Sequence of chain 1.D:
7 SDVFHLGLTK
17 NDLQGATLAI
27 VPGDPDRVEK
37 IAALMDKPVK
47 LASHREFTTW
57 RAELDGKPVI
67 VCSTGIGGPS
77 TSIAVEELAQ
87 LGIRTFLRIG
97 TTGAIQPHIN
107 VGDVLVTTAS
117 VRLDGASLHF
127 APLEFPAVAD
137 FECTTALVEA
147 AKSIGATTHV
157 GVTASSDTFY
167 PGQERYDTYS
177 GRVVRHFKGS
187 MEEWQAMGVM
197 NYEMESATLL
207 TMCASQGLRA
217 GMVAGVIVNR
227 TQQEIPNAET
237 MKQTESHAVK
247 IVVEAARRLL

Sequence of chain 1.C:
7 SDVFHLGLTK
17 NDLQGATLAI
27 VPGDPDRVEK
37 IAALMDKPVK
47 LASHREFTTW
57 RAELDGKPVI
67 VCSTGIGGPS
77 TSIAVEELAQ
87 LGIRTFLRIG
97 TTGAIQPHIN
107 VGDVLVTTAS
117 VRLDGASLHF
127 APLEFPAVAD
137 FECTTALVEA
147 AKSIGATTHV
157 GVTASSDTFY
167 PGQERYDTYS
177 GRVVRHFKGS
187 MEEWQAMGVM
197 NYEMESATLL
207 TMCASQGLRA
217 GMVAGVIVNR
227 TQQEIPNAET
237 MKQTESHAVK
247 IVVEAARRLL

Binding-site contacts:
Ligand atom OAA contacts residue ARG171 of chain 1.D at 2.8 Å (salt-bridge).
Ligand atom CAK contacts residue ARG171 of chain 1.D at 3.3 Å.
Ligand atom CAN contacts residue HIS11 of chain 1.C at 3.4 Å.
Ligand atom OAA contacts residue GLY99 of chain 1.D at 3.6 Å.
Ligand atom CBB contacts residue TYR198 of chain 1.D at 3.5 Å (hydrophobic).
Ligand atom OAB contacts residue MET200 of chain 1.D at 3.4 Å.
Ligand atom CAY contacts residue THR98 of chain 1.D at 3.8 Å.
Ligand atom CAQ contacts residue ILE223 of chain 1.D at 3.7 Å (hydrophobic).
Ligand atom CAQ contacts residue THR98 of chain 1.D at 3.8 Å.
Ligand atom CAG contacts residue MET237 of chain 1.D at 3.8 Å (hydrophobic).
Ligand atom CAL contacts residue PHE165 of chain 1.D at 3.6 Å (hydrophobic).
Ligand atom OAB contacts residue TYR198 of chain 1.D at 3.7 Å.
Ligand atom CAI contacts residue PHE10 of chain 1.C at 3.4 Å (hydrophobic).
Ligand atom CBA contacts residue GLN169 of chain 1.D at 3.6 Å.
Ligand atom OAA contacts residue GLN169 of chain 1.D at 3.5 Å (h-bond).
Ligand atom CBA contacts residue GLY99 of chain 1.D at 3.5 Å.
Ligand atom CAR contacts residue PO41 of chain 1.O at 3.8 Å.
Ligand atom CAL contacts residue PHE10 of chain 1.C at 3.7 Å (hydrophobic).
Ligand atom CAH contacts residue ARG171 of chain 1.D at 3.6 Å.
Ligand atom CAM contacts residue PHE165 of chain 1.D at 3.8 Å (hydrophobic).
Ligand atom CAX contacts residue PHE165 of chain 1.D at 3.5 Å (hydrophobic).
Ligand atom NAS contacts residue PHE165 of chain 1.D at 3.7 Å.
Ligand atom CAH contacts residue PRO232 of chain 1.D at 3.7 Å (hydrophobic).
Ligand atom CAM contacts residue ILE223 of chain 1.D at 3.7 Å (hydrophobic).
Ligand atom CAR contacts residue THR97 of chain 1.D at 3.3 Å.
Ligand atom CAZ contacts residue GLY99 of chain 1.D at 3.5 Å.
Ligand atom CBA contacts residue PHE165 of chain 1.D at 3.7 Å (hydrophobic).
Ligand atom CAZ contacts residue THR98 of chain 1.D at 3.7 Å.
Ligand atom NAS contacts residue TYR198 of chain 1.D at 3.6 Å (h-bond).
Ligand atom OAC contacts residue HIS11 of chain 1.C at 2.6 Å (h-bond).
Ligand atom OAB contacts residue GLN169 of chain 1.D at 2.8 Å (h-bond).
Ligand atom CBB contacts residue GLN169 of chain 1.D at 3.5 Å.
Ligand atom OAB contacts residue GLU199 of chain 1.D at 3.3 Å.
Ligand atom CAV contacts residue PHE10 of chain 1.C at 3.8 Å (hydrophobic).
Ligand atom CAH contacts residue GLU230 of chain 1.D at 3.6 Å.
Ligand atom CAP contacts residue PHE10 of chain 1.C at 3.4 Å (hydrophobic).
Ligand atom NAS contacts residue GLN169 of chain 1.D at 2.8 Å (h-bond).
Ligand atom OAT contacts residue THR97 of chain 1.D at 3.4 Å (h-bond).
Ligand atom NBC contacts residue THR97 of chain 1.D at 3.8 Å.
Ligand atom OAT contacts residue PO41 of chain 1.O at 3.7 Å.

A small-molecule ligand and the protein it binds are described below.
Small molecule (SMILES): O=c1[nH]c(=O)n(COCCO)cc1Cc1cccc(OCc2ccccc2)c1